Binding-site contacts:
Ligand atom O7 contacts residue ASN154 of chain 4.B at 4.3 Å.
Ligand atom N2 contacts residue ASN154 of chain 4.B at 2.9 Å.
Ligand atom C8 contacts residue ASN154 of chain 4.B at 3.0 Å.
Ligand atom C2 contacts residue ASN154 of chain 4.B at 2.5 Å.
Ligand atom C2 contacts residue MET151 of chain 4.B at 4.0 Å (hydrophobic).
Ligand atom C5 contacts residue ASN154 of chain 4.B at 3.7 Å.
Ligand atom C1 contacts residue MET151 of chain 4.B at 4.2 Å (hydrophobic).
Ligand atom C7 contacts residue ASN154 of chain 4.B at 3.4 Å.
Ligand atom C4 contacts residue MET151 of chain 4.B at 3.5 Å (hydrophobic).
Ligand atom C3 contacts residue MET151 of chain 4.B at 4.1 Å (hydrophobic).
Ligand atom O5 contacts residue ASN154 of chain 4.B at 2.4 Å (h-bond).
Ligand atom C1 contacts residue ASN154 of chain 4.B at 1.4 Å.
Ligand atom C4 contacts residue ASN154 of chain 4.B at 4.2 Å.
Ligand atom C3 contacts residue ASN154 of chain 4.B at 3.9 Å.
Ligand atom O5 contacts residue MET151 of chain 4.B at 3.7 Å.
Ligand atom C5 contacts residue MET151 of chain 4.B at 4.1 Å (hydrophobic).
Ligand atom O3 contacts residue MET151 of chain 4.B at 4.2 Å.
Ligand atom O4 contacts residue MET151 of chain 4.B at 4.4 Å.

A small-molecule ligand and the protein it binds are described below.
Small molecule (SMILES): CC(=O)N[C@@H]1[C@@H](O)[C@H](O)[C@@H](CO)O[C@H]1O

Sequence of chain 4.B:
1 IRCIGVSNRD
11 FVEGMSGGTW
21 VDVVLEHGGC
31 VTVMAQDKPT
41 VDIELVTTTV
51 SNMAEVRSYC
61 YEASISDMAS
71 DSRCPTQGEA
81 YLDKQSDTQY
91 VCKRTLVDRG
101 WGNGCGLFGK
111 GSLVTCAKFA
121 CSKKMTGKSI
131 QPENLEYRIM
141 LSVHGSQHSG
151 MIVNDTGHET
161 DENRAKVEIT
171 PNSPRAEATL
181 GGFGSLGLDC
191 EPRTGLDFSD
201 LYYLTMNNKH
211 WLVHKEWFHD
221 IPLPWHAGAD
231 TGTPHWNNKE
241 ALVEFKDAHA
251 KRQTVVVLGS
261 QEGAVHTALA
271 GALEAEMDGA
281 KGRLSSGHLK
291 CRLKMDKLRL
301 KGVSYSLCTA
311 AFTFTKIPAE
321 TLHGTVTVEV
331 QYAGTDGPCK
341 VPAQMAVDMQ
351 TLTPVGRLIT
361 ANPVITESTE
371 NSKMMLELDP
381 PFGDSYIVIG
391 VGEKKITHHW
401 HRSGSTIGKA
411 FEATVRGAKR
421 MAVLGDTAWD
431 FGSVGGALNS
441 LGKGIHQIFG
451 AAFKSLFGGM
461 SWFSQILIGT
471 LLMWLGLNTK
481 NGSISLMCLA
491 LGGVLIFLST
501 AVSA